Binding-site contacts:
Ligand atom C2 contacts residue GLY424 of chain 1.F at 4.2 Å.
Ligand atom N6 contacts residue PRO205 of chain 1.F at 3.9 Å.
Ligand atom N1 contacts residue VAL204 of chain 1.F at 4.4 Å.
Ligand atom C4 contacts residue PRO416 of chain 1.F at 4.1 Å (hydrophobic).
Ligand atom C5 contacts residue PRO416 of chain 1.F at 4.2 Å (hydrophobic).
Ligand atom C2' contacts residue HIS415 of chain 1.F at 4.3 Å.
Ligand atom N6 contacts residue SER417 of chain 1.F at 4.3 Å.
Ligand atom N9 contacts residue HIS415 of chain 1.F at 4.3 Å.
Ligand atom C1' contacts residue PRO416 of chain 1.F at 4.3 Å (hydrophobic).
Ligand atom C6 contacts residue PRO205 of chain 1.F at 3.7 Å (hydrophobic).
Ligand atom C5 contacts residue PRO205 of chain 1.F at 3.6 Å (hydrophobic).
Ligand atom C5' contacts residue DC1 of chain 1.SB at 3.1 Å.
Ligand atom N1 contacts residue GLY424 of chain 1.F at 4.1 Å.
Ligand atom O5' contacts residue DC1 of chain 1.SB at 2.5 Å (h-bond).
Ligand atom C2 contacts residue PRO416 of chain 1.F at 3.1 Å (hydrophobic).
Ligand atom N1 contacts residue PRO205 of chain 1.F at 4.4 Å.
Ligand atom OP1 contacts residue DC1 of chain 1.SB at 2.5 Å (h-bond).
Ligand atom P contacts residue DC1 of chain 1.SB at 1.6 Å.
Ligand atom N6 contacts residue ASN394 of chain 1.F at 4.0 Å.
Ligand atom C4' contacts residue DC1 of chain 1.SB at 4.5 Å.
Ligand atom OP2 contacts residue DC1 of chain 1.SB at 2.5 Å (h-bond).
Ligand atom OP1 contacts residue LYS426 of chain 1.E at 4.5 Å.
Ligand atom N9 contacts residue PRO416 of chain 1.F at 4.4 Å.
Ligand atom N3 contacts residue PRO416 of chain 1.F at 3.5 Å.
Ligand atom C6 contacts residue PRO416 of chain 1.F at 3.7 Å (hydrophobic).
Ligand atom N1 contacts residue PRO416 of chain 1.F at 3.1 Å (h-bond).
Ligand atom N6 contacts residue PRO416 of chain 1.F at 4.3 Å.
Ligand atom C8 contacts residue PRO205 of chain 1.F at 4.3 Å (hydrophobic).
Ligand atom C4 contacts residue PRO205 of chain 1.F at 4.2 Å (hydrophobic).
Ligand atom N7 contacts residue PRO205 of chain 1.F at 3.7 Å.
Ligand atom C8 contacts residue HIS415 of chain 1.F at 3.6 Å.
Ligand atom C5 contacts residue HIS415 of chain 1.F at 4.4 Å.
Ligand atom N7 contacts residue HIS415 of chain 1.F at 3.6 Å.

This small molecule binds to this protein.
Small molecule (SMILES): Nc1ncnc2c1ncn2[C@H]1C[C@H](O)[C@@H](COP(=O)(O)O)O1

Sequence of chain 1.E:
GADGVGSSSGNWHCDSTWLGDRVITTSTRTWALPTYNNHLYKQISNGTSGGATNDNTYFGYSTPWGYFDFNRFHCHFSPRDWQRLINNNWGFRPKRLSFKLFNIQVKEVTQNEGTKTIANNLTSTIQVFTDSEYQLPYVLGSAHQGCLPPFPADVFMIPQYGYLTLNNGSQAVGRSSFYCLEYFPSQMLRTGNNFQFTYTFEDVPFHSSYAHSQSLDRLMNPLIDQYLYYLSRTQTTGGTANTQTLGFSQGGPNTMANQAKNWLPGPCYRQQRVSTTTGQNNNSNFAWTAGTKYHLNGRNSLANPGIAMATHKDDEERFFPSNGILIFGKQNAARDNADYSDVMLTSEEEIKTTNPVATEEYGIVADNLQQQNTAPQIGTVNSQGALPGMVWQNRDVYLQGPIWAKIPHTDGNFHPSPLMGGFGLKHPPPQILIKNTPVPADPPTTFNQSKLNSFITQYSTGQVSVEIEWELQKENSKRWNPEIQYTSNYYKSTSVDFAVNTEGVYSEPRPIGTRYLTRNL

Sequence of chain 1.F:
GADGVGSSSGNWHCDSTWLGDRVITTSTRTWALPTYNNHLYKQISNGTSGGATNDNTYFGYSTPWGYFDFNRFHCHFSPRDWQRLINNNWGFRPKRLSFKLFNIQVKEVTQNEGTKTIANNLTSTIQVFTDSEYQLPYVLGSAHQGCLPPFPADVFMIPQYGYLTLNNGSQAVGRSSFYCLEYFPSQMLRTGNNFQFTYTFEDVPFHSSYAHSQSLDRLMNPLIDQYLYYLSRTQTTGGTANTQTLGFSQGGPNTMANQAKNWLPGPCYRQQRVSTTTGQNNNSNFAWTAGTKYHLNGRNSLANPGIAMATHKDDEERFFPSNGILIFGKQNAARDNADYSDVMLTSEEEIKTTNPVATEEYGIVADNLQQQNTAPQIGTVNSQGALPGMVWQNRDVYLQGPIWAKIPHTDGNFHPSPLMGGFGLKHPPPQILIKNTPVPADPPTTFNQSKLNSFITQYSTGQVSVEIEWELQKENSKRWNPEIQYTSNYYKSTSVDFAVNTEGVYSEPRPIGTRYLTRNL